Sequence of chain 1.D:
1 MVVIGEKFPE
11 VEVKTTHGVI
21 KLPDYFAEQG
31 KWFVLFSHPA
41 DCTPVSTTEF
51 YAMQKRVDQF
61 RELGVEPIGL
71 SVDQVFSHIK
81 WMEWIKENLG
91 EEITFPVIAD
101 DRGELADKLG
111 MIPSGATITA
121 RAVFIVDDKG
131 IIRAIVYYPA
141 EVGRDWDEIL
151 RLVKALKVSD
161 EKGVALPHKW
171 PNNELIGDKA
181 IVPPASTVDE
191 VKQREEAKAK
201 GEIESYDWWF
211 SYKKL

The protein below binds the small molecule below.
Small molecule (SMILES): CC(=O)c1ccc2ccccc2c1

Sequence of chain 1.C:
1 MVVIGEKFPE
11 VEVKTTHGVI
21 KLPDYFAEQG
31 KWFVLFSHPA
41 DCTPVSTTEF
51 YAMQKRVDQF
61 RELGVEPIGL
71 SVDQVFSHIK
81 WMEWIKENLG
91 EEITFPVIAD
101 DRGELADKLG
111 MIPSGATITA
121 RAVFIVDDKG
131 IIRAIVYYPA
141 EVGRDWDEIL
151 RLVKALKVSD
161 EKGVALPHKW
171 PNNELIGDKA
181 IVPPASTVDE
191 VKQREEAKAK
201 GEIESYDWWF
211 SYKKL

Binding-site contacts:
Ligand atom C7 contacts residue TRP81 of chain 1.C at 4.3 Å (hydrophobic).
Ligand atom C12 contacts residue LYS80 of chain 1.C at 3.2 Å.
Ligand atom C1 contacts residue TRP209 of chain 1.D at 4.2 Å (hydrophobic).
Ligand atom C9 contacts residue LYS80 of chain 1.F at 3.6 Å.
Ligand atom C1 contacts residue CYS76 of chain 1.F at 1.8 Å (hydrophobic).
Ligand atom C11 contacts residue PHE42 of chain 1.F at 4.0 Å (hydrophobic).
Ligand atom C11 contacts residue SER77 of chain 1.C at 4.3 Å.
Ligand atom O1 contacts residue CYS76 of chain 1.F at 3.7 Å.
Ligand atom C10 contacts residue LYS80 of chain 1.C at 4.0 Å.
Ligand atom C8 contacts residue TRP81 of chain 1.C at 3.9 Å (hydrophobic).
Ligand atom C1 contacts residue THR43 of chain 1.C at 3.2 Å.
Ligand atom O1 contacts residue THR43 of chain 1.C at 3.4 Å (h-bond).
Ligand atom C5 contacts residue TRP209 of chain 1.D at 4.3 Å (hydrophobic).
Ligand atom C6 contacts residue SER77 of chain 1.C at 3.6 Å.
Ligand atom C11 contacts residue TRP81 of chain 1.C at 3.5 Å (hydrophobic).
Ligand atom C2 contacts residue CYS76 of chain 1.F at 2.9 Å (hydrophobic).
Ligand atom C4 contacts residue SER77 of chain 1.F at 3.6 Å.
Ligand atom C3 contacts residue SER77 of chain 1.F at 4.2 Å.
Ligand atom C11 contacts residue LYS80 of chain 1.F at 4.3 Å.
Ligand atom C5 contacts residue LYS80 of chain 1.F at 3.8 Å.
Ligand atom C12 contacts residue LYS80 of chain 1.F at 4.0 Å.
Ligand atom C6 contacts residue SER77 of chain 1.F at 4.1 Å.
Ligand atom O1 contacts residue SER77 of chain 1.F at 4.0 Å.
Ligand atom C9 contacts residue TRP84 of chain 1.C at 4.0 Å (hydrophobic).
Ligand atom C6 contacts residue PHE42 of chain 1.F at 4.1 Å (hydrophobic).
Ligand atom C6 contacts residue TRP81 of chain 1.C at 4.1 Å (hydrophobic).
Ligand atom C9 contacts residue TRP209 of chain 1.D at 3.9 Å (hydrophobic).
Ligand atom C3 contacts residue CYS76 of chain 1.F at 3.6 Å (hydrophobic).
Ligand atom C2 contacts residue SER77 of chain 1.F at 3.9 Å.
Ligand atom C8 contacts residue LYS80 of chain 1.F at 4.0 Å.
Ligand atom C12 contacts residue TRP81 of chain 1.C at 3.9 Å (hydrophobic).
Ligand atom C11 contacts residue LYS80 of chain 1.C at 3.4 Å.
Ligand atom C8 contacts residue SER77 of chain 1.C at 4.2 Å.
Ligand atom C10 contacts residue TRP84 of chain 1.C at 3.3 Å (hydrophobic).
Ligand atom C12 contacts residue TRP84 of chain 1.C at 3.9 Å (hydrophobic).
Ligand atom C2 contacts residue THR43 of chain 1.C at 3.6 Å.
Ligand atom C7 contacts residue LYS80 of chain 1.F at 3.5 Å.
Ligand atom C4 contacts residue SER77 of chain 1.C at 4.3 Å.
Ligand atom C10 contacts residue LYS80 of chain 1.F at 3.4 Å.
Ligand atom C5 contacts residue CYS76 of chain 1.F at 3.8 Å (hydrophobic).

Sequence of chain 1.F:
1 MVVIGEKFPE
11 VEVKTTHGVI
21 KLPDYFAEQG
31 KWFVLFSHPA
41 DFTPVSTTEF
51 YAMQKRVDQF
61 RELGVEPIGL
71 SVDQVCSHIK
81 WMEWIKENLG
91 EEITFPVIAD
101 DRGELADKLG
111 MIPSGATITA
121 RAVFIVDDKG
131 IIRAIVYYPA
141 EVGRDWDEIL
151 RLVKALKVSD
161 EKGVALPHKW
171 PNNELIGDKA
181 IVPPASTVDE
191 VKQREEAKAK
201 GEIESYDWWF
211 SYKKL